Binding-site contacts:
Ligand atom C01 contacts residue ILE2 of chain 1.F at 3.9 Å (hydrophobic).
Ligand atom O08 contacts residue PRO1 of chain 1.F at 3.7 Å.
Ligand atom C03 contacts residue PHE50 of chain 1.E at 4.0 Å (hydrophobic).
Ligand atom C04 contacts residue SER37 of chain 1.F at 4.0 Å.
Ligand atom O06 contacts residue SER37 of chain 1.F at 3.0 Å.
Ligand atom O07 contacts residue ARG39 of chain 1.C at 2.9 Å (salt-bridge).
Ligand atom O07 contacts residue ILE52 of chain 1.E at 3.6 Å.
Ligand atom O08 contacts residue LEU8 of chain 1.E at 4.4 Å.
Ligand atom C02 contacts residue PHE50 of chain 1.E at 3.4 Å (hydrophobic).
Ligand atom O07 contacts residue SER37 of chain 1.F at 4.3 Å.
Ligand atom C03 contacts residue ARG39 of chain 1.C at 4.5 Å.
Ligand atom C03 contacts residue SER37 of chain 1.F at 4.1 Å.
Ligand atom C05 contacts residue SER37 of chain 1.F at 3.6 Å.
Ligand atom C02 contacts residue PRO1 of chain 1.F at 2.6 Å (hydrophobic).
Ligand atom C01 contacts residue HIS6 of chain 1.E at 4.3 Å.
Ligand atom C05 contacts residue ARG39 of chain 1.C at 4.0 Å.
Ligand atom C03 contacts residue PRO1 of chain 1.F at 3.2 Å (hydrophobic).
Ligand atom C01 contacts residue PRO1 of chain 1.F at 1.3 Å (hydrophobic).
Ligand atom C04 contacts residue PRO1 of chain 1.F at 3.7 Å (hydrophobic).

The small molecule below binds the protein below.
Small molecule (SMILES): O=C(O)C(=O)C=CCO

Sequence of chain 1.E:
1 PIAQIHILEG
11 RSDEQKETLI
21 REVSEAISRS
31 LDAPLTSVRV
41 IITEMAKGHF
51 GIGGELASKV

Sequence of chain 1.C:
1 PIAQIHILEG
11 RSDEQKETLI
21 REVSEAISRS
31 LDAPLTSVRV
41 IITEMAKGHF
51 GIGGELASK

Sequence of chain 1.F:
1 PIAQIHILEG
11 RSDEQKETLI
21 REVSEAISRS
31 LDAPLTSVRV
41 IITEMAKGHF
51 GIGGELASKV